Sequence of chain 1.A:
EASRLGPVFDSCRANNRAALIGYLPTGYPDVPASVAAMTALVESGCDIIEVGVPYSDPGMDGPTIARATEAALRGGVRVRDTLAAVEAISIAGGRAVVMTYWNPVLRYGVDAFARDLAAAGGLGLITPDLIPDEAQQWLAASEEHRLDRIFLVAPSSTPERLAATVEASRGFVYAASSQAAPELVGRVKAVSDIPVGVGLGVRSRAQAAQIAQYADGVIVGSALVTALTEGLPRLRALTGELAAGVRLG

Binding-site contacts:
Ligand atom C2 contacts residue PHE188 of chain 1.B at 3.7 Å (hydrophobic).
Ligand atom F3 contacts residue PHE293 of chain 1.B at 3.7 Å.
Ligand atom C12 contacts residue HIS294 of chain 1.B at 3.8 Å.
Ligand atom C14 contacts residue ASN185 of chain 1.B at 3.7 Å.
Ligand atom C10 contacts residue TYR200 of chain 1.B at 3.5 Å (hydrophobic).
Ligand atom F1 contacts residue HIS294 of chain 1.B at 3.4 Å.
Ligand atom F2 contacts residue LEU34 of chain 1.B at 3.4 Å.
Ligand atom C14 contacts residue HIS294 of chain 1.B at 3.9 Å.
Ligand atom F3 contacts residue HIS294 of chain 1.B at 3.6 Å.
Ligand atom C9 contacts residue PRO208 of chain 1.B at 3.4 Å (hydrophobic).
Ligand atom F2 contacts residue PHE188 of chain 1.B at 3.5 Å.
Ligand atom CL1 contacts residue TYR200 of chain 1.B at 3.8 Å.
Ligand atom C1 contacts residue PHE188 of chain 1.B at 3.9 Å (hydrophobic).
Ligand atom C7 contacts residue PRO208 of chain 1.B at 3.9 Å (hydrophobic).
Ligand atom C9 contacts residue TYR200 of chain 1.B at 3.9 Å (hydrophobic).
Ligand atom CL1 contacts residue PHE211 of chain 1.B at 3.3 Å.
Ligand atom N2 contacts residue PRO31 of chain 1.B at 3.9 Å.
Ligand atom C6 contacts residue PHE188 of chain 1.B at 3.9 Å (hydrophobic).
Ligand atom C10 contacts residue PRO208 of chain 1.B at 3.5 Å (hydrophobic).
Ligand atom C4 contacts residue PHE188 of chain 1.B at 3.3 Å (hydrophobic).
Ligand atom N2 contacts residue ASP136 of chain 1.A at 3.3 Å.
Ligand atom F1 contacts residue PHE202 of chain 1.B at 3.9 Å.
Ligand atom C11 contacts residue PHE202 of chain 1.B at 3.7 Å (hydrophobic).
Ligand atom F1 contacts residue ILE184 of chain 1.B at 3.1 Å.
Ligand atom CL1 contacts residue PHE202 of chain 1.B at 3.5 Å.
Ligand atom F2 contacts residue VAL30 of chain 1.B at 3.8 Å.
Ligand atom C8 contacts residue PRO208 of chain 1.B at 3.6 Å (hydrophobic).
Ligand atom C14 contacts residue ASP64 of chain 1.A at 3.6 Å.
Ligand atom C5 contacts residue HIS294 of chain 1.B at 3.8 Å.
Ligand atom C3 contacts residue PHE188 of chain 1.B at 3.3 Å (hydrophobic).
Ligand atom N1 contacts residue ASP64 of chain 1.A at 2.7 Å (salt-bridge).
Ligand atom C11 contacts residue PRO208 of chain 1.B at 3.9 Å (hydrophobic).
Ligand atom F3 contacts residue TYR62 of chain 1.A at 3.6 Å.
Ligand atom C5 contacts residue PHE188 of chain 1.B at 3.8 Å (hydrophobic).
Ligand atom C11 contacts residue TYR200 of chain 1.B at 3.8 Å (hydrophobic).
Ligand atom C6 contacts residue HIS294 of chain 1.B at 3.6 Å.
Ligand atom N1 contacts residue GLY66 of chain 1.A at 3.2 Å (h-bond).
Ligand atom N2 contacts residue TYR108 of chain 1.A at 3.8 Å.
Ligand atom C1 contacts residue HIS294 of chain 1.B at 3.3 Å.
Ligand atom C16 contacts residue HIS294 of chain 1.B at 3.2 Å.

This small molecule binds to this protein.
Small molecule (SMILES): N#C[C@@H]1N[C@@H](CF)[C@H]1c1ccc(-c2c(F)cc(Cl)cc2F)cc1

Sequence of chain 1.B:
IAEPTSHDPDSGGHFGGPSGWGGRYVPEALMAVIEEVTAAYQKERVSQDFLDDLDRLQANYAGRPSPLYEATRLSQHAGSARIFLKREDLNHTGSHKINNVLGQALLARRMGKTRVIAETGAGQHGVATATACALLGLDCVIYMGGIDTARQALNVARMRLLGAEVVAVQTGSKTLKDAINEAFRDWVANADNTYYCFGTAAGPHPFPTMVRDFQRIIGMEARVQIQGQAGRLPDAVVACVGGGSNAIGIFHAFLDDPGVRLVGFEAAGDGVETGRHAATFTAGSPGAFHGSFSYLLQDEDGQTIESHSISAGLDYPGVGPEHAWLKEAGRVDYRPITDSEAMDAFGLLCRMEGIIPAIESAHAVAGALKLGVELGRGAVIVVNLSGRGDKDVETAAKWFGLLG